Sequence of chain 1.D:
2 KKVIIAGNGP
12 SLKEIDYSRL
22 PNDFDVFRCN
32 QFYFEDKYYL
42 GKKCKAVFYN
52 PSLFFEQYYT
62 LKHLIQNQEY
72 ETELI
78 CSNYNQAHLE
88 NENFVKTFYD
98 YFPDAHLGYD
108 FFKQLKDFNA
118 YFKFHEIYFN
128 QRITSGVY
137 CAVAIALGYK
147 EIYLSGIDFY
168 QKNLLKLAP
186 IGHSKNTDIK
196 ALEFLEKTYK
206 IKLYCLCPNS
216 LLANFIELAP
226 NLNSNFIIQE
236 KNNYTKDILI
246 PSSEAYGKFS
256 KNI

This protein binds this small molecule.
Small molecule (SMILES): CC(=O)N[C@@H]1[C@@H](O)[C@@H](F)C(O[P](=O)(O)OC[C@H]2O[C@@H](n3ccc(N)nc3=O)[C@H](O)[C@@H]2O)(C(=O)O)O[C@H]1[C@H](O)[C@H](O)CO

Binding-site contacts:
Ligand atom C2 contacts residue GLY10 of chain 1.D at 3.4 Å.
Ligand atom N3 contacts residue GLY10 of chain 1.D at 3.7 Å.
Ligand atom O2 contacts residue TYR156 of chain 1.D at 3.0 Å (h-bond).
Ligand atom C6 contacts residue ASN9 of chain 1.D at 3.7 Å.
Ligand atom O2A contacts residue TYR156 of chain 1.D at 3.5 Å (h-bond).
Ligand atom O3A contacts residue ASN31 of chain 1.D at 2.6 Å (h-bond).
Ligand atom C2' contacts residue TYR156 of chain 1.D at 3.5 Å (hydrophobic).
Ligand atom O3' contacts residue THR131 of chain 1.D at 3.1 Å.
Ligand atom O9A contacts residue LEU54 of chain 1.D at 3.4 Å.
Ligand atom N1 contacts residue GLY10 of chain 1.D at 3.4 Å.
Ligand atom C1' contacts residue GLY10 of chain 1.D at 3.7 Å.
Ligand atom OBA contacts residue THR131 of chain 1.D at 3.6 Å.
Ligand atom O2' contacts residue ILE153 of chain 1.D at 3.7 Å.
Ligand atom C9A contacts residue GLN32 of chain 1.D at 3.4 Å.
Ligand atom O2 contacts residue ASP154 of chain 1.D at 3.1 Å (salt-bridge).
Ligand atom O6A contacts residue ASN51 of chain 1.D at 3.7 Å.
Ligand atom C2 contacts residue TYR156 of chain 1.D at 3.7 Å (hydrophobic).
Ligand atom O7A contacts residue ASN51 of chain 1.D at 3.1 Å (h-bond).
Ligand atom O9A contacts residue GLN32 of chain 1.D at 2.8 Å (h-bond).
Ligand atom OBA contacts residue SER132 of chain 1.D at 2.8 Å (h-bond).
Ligand atom C4A contacts residue TYR156 of chain 1.D at 3.4 Å (hydrophobic).
Ligand atom C4 contacts residue TYR156 of chain 1.D at 3.6 Å (hydrophobic).
Ligand atom C8A contacts residue ASN51 of chain 1.D at 3.6 Å.
Ligand atom O8A contacts residue GLN32 of chain 1.D at 2.8 Å (h-bond).
Ligand atom C6 contacts residue GLY10 of chain 1.D at 3.6 Å.
Ligand atom O2 contacts residue PHE155 of chain 1.D at 3.2 Å (h-bond).
Ligand atom N3 contacts residue TYR156 of chain 1.D at 3.7 Å.
Ligand atom O4' contacts residue GLY8 of chain 1.D at 3.6 Å.
Ligand atom O4' contacts residue ASN9 of chain 1.D at 2.9 Å (h-bond).
Ligand atom C1A contacts residue SER132 of chain 1.D at 3.2 Å.
Ligand atom F3A contacts residue HIS188 of chain 1.D at 3.0 Å.
Ligand atom O4' contacts residue GLY10 of chain 1.D at 3.5 Å (h-bond).
Ligand atom OAA contacts residue ASN51 of chain 1.D at 3.5 Å (h-bond).
Ligand atom O4A contacts residue HIS188 of chain 1.D at 3.6 Å.
Ligand atom O4' contacts residue GLY152 of chain 1.D at 3.3 Å (h-bond).
Ligand atom OAA contacts residue ASN31 of chain 1.D at 3.2 Å (h-bond).
Ligand atom O1A contacts residue TYR156 of chain 1.D at 3.6 Å.
Ligand atom C5 contacts residue TYR156 of chain 1.D at 3.7 Å (hydrophobic).
Ligand atom C1' contacts residue GLY152 of chain 1.D at 3.3 Å.
Ligand atom OAA contacts residue SER132 of chain 1.D at 2.4 Å (h-bond).